A small-molecule ligand and the protein it binds are described below.
Small molecule (SMILES): CC(C)CCC[C@@H](C)[C@H]1CC[C@H]2[C@@H]3CC=C4C[C@@H](OC(=O)CCC(=O)O)CC[C@]4(C)[C@H]3CC[C@]12C

Binding-site contacts:
Ligand atom CBE contacts residue PRO259 of chain 1.A at 4.1 Å (hydrophobic).
Ligand atom CAD contacts residue Y011 of chain 1.K at 3.5 Å.
Ligand atom CAS contacts residue PHE388 of chain 1.A at 4.0 Å (hydrophobic).
Ligand atom OAF contacts residue SER392 of chain 1.A at 4.3 Å.
Ligand atom OAH contacts residue SER353 of chain 1.A at 4.1 Å.
Ligand atom CAR contacts residue TYR256 of chain 1.A at 3.9 Å (hydrophobic).
Ligand atom CAU contacts residue LEU255 of chain 1.A at 4.3 Å (hydrophobic).
Ligand atom CAA contacts residue PHE262 of chain 1.A at 3.7 Å (hydrophobic).
Ligand atom CAM contacts residue SER392 of chain 1.A at 3.6 Å.
Ligand atom CAX contacts residue THR357 of chain 1.A at 4.3 Å.
Ligand atom CAO contacts residue MET365 of chain 1.A at 4.0 Å (hydrophobic).
Ligand atom OAH contacts residue SER392 of chain 1.A at 3.9 Å.
Ligand atom OAH contacts residue LEU354 of chain 1.A at 4.4 Å.
Ligand atom OAF contacts residue SER353 of chain 1.A at 3.7 Å.
Ligand atom CAT contacts residue PHE388 of chain 1.A at 3.8 Å (hydrophobic).
Ligand atom OAG contacts residue Y011 of chain 1.K at 3.0 Å (h-bond).
Ligand atom CAJ contacts residue PHE262 of chain 1.A at 4.1 Å (hydrophobic).
Ligand atom CBI contacts residue PRO259 of chain 1.A at 4.2 Å (hydrophobic).
Ligand atom OAH contacts residue THR357 of chain 1.A at 3.1 Å.
Ligand atom CAE contacts residue Y011 of chain 1.K at 3.3 Å.
Ligand atom CBB contacts residue Y011 of chain 1.K at 4.4 Å.
Ligand atom CAP contacts residue PHE361 of chain 1.A at 4.1 Å (hydrophobic).
Ligand atom CAB contacts residue PHE262 of chain 1.A at 4.0 Å (hydrophobic).
Ligand atom CAT contacts residue TYR256 of chain 1.A at 4.3 Å (hydrophobic).
Ligand atom CAR contacts residue LEU255 of chain 1.A at 4.4 Å (hydrophobic).
Ligand atom CAZ contacts residue Y011 of chain 1.K at 4.2 Å.
Ligand atom CAV contacts residue Y011 of chain 1.K at 3.7 Å.
Ligand atom CAC contacts residue Y011 of chain 1.K at 4.0 Å.
Ligand atom CAC contacts residue ALA258 of chain 1.A at 4.2 Å (hydrophobic).
Ligand atom CAT contacts residue LEU255 of chain 1.A at 4.0 Å (hydrophobic).
Ligand atom CAX contacts residue SER392 of chain 1.A at 4.0 Å.
Ligand atom OAF contacts residue LEU354 of chain 1.A at 4.1 Å.
Ligand atom CAS contacts residue PRO259 of chain 1.A at 4.2 Å (hydrophobic).
Ligand atom CBF contacts residue PHE388 of chain 1.A at 3.9 Å (hydrophobic).
Ligand atom CAJ contacts residue MET365 of chain 1.A at 4.4 Å (hydrophobic).
Ligand atom CAY contacts residue Y011 of chain 1.K at 3.8 Å.
Ligand atom CAS contacts residue LEU255 of chain 1.A at 3.7 Å (hydrophobic).
Ligand atom CAU contacts residue PRO259 of chain 1.A at 3.6 Å (hydrophobic).
Ligand atom OAF contacts residue PHE393 of chain 1.A at 4.1 Å.
Ligand atom CAD contacts residue LEU255 of chain 1.A at 4.2 Å (hydrophobic).

Sequence of chain 1.A:
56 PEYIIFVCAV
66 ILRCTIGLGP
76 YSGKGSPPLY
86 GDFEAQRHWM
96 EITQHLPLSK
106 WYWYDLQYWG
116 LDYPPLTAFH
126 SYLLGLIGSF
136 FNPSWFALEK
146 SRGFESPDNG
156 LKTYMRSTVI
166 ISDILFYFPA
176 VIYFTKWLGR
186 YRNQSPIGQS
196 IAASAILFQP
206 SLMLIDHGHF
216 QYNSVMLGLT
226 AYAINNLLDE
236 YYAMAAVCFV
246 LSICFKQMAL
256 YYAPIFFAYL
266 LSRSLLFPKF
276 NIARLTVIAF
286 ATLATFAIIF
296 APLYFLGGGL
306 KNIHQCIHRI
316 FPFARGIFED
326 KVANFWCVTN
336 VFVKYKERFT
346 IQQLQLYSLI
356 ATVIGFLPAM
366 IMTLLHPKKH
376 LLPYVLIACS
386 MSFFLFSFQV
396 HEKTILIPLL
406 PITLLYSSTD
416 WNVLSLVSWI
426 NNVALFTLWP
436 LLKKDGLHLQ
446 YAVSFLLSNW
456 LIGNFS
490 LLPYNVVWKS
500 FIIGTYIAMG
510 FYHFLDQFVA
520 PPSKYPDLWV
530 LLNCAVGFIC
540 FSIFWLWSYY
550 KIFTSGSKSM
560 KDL